The small molecule below binds the protein below.
Small molecule (SMILES): Nc1ncnc2c1ncn2[C@H]1C[C@H](O)[C@@H](COP(=O)(O)O)O1

Binding-site contacts:
Ligand atom N7 contacts residue HIS627 of chain 46.A at 4.1 Å.
Ligand atom C6 contacts residue GLY636 of chain 46.A at 3.6 Å.
Ligand atom C6 contacts residue SER629 of chain 46.A at 3.5 Å.
Ligand atom N3 contacts residue PRO628 of chain 46.A at 3.5 Å (h-bond).
Ligand atom N9 contacts residue PRO628 of chain 46.A at 3.7 Å.
Ligand atom N7 contacts residue ASN606 of chain 46.A at 4.2 Å.
Ligand atom C8 contacts residue HIS627 of chain 46.A at 3.5 Å.
Ligand atom C1' contacts residue HIS627 of chain 46.A at 4.3 Å.
Ligand atom C8 contacts residue PRO412 of chain 46.A at 4.3 Å (hydrophobic).
Ligand atom C8 contacts residue SER629 of chain 46.A at 4.2 Å.
Ligand atom N7 contacts residue SER629 of chain 46.A at 3.1 Å (h-bond).
Ligand atom N6 contacts residue PRO628 of chain 46.A at 3.4 Å (h-bond).
Ligand atom C1' contacts residue PRO628 of chain 46.A at 3.9 Å (hydrophobic).
Ligand atom C4 contacts residue PRO628 of chain 46.A at 3.0 Å (hydrophobic).
Ligand atom N7 contacts residue PRO628 of chain 46.A at 3.3 Å (h-bond).
Ligand atom C2 contacts residue PRO628 of chain 46.A at 3.5 Å (hydrophobic).
Ligand atom C2' contacts residue HIS627 of chain 46.A at 3.2 Å.
Ligand atom N7 contacts residue PRO412 of chain 46.A at 4.3 Å.
Ligand atom O1P contacts residue HIS625 of chain 45.A at 2.8 Å (h-bond).
Ligand atom P contacts residue HIS625 of chain 45.A at 3.9 Å.
Ligand atom C2' contacts residue PRO628 of chain 46.A at 3.6 Å (hydrophobic).
Ligand atom N6 contacts residue GLY636 of chain 46.A at 3.2 Å (h-bond).
Ligand atom N1 contacts residue PRO628 of chain 46.A at 3.2 Å (h-bond).
Ligand atom N6 contacts residue GLY634 of chain 46.A at 3.8 Å.
Ligand atom N9 contacts residue PRO412 of chain 46.A at 4.2 Å.
Ligand atom N1 contacts residue VAL411 of chain 46.A at 4.3 Å.
Ligand atom C3' contacts residue HIS627 of chain 46.A at 4.3 Å.
Ligand atom C5 contacts residue PRO628 of chain 46.A at 2.7 Å (hydrophobic).
Ligand atom C8 contacts residue PRO628 of chain 46.A at 3.8 Å (hydrophobic).
Ligand atom O2P contacts residue ASP623 of chain 45.A at 3.2 Å (salt-bridge).
Ligand atom N6 contacts residue SER629 of chain 46.A at 3.0 Å (h-bond).
Ligand atom N1 contacts residue GLY636 of chain 46.A at 2.9 Å (h-bond).
Ligand atom O3' contacts residue PRO628 of chain 46.A at 4.1 Å.
Ligand atom C4 contacts residue PRO412 of chain 46.A at 4.1 Å (hydrophobic).
Ligand atom N6 contacts residue PHE635 of chain 46.A at 3.7 Å.
Ligand atom C6 contacts residue PRO628 of chain 46.A at 2.8 Å (hydrophobic).
Ligand atom C5 contacts residue SER629 of chain 46.A at 3.5 Å.
Ligand atom C2 contacts residue GLY636 of chain 46.A at 3.2 Å.
Ligand atom C6 contacts residue PRO412 of chain 46.A at 4.3 Å (hydrophobic).
Ligand atom C5 contacts residue PRO412 of chain 46.A at 4.2 Å (hydrophobic).

Sequence of chain 46.A:
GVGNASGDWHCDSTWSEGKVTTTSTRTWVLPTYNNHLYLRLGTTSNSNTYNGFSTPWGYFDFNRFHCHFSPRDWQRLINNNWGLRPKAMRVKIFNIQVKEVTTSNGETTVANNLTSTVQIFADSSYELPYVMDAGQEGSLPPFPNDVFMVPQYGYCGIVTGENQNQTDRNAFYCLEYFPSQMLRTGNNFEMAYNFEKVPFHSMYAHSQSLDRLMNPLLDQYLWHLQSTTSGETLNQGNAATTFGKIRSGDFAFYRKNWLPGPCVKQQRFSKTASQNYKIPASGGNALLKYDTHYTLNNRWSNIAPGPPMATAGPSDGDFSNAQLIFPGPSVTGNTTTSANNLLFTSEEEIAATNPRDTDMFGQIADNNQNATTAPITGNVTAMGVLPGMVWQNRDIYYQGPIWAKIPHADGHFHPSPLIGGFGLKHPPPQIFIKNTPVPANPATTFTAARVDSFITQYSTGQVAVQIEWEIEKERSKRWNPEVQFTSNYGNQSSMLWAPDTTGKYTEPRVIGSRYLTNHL

Sequence of chain 45.A:
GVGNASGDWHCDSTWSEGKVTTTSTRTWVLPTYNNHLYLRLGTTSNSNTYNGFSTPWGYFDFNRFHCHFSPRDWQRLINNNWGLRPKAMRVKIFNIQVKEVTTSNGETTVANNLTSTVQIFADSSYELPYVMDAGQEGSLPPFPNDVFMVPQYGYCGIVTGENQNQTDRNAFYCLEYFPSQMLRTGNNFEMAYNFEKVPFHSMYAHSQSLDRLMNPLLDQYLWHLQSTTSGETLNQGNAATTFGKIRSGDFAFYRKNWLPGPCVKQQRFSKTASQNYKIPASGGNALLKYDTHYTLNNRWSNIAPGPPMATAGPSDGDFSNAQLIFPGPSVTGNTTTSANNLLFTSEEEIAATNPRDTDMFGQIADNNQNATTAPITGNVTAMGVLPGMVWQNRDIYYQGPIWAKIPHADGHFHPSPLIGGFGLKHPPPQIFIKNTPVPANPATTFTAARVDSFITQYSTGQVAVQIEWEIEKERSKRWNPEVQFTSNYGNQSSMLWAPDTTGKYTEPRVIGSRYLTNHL